Sequence of chain 1.C:
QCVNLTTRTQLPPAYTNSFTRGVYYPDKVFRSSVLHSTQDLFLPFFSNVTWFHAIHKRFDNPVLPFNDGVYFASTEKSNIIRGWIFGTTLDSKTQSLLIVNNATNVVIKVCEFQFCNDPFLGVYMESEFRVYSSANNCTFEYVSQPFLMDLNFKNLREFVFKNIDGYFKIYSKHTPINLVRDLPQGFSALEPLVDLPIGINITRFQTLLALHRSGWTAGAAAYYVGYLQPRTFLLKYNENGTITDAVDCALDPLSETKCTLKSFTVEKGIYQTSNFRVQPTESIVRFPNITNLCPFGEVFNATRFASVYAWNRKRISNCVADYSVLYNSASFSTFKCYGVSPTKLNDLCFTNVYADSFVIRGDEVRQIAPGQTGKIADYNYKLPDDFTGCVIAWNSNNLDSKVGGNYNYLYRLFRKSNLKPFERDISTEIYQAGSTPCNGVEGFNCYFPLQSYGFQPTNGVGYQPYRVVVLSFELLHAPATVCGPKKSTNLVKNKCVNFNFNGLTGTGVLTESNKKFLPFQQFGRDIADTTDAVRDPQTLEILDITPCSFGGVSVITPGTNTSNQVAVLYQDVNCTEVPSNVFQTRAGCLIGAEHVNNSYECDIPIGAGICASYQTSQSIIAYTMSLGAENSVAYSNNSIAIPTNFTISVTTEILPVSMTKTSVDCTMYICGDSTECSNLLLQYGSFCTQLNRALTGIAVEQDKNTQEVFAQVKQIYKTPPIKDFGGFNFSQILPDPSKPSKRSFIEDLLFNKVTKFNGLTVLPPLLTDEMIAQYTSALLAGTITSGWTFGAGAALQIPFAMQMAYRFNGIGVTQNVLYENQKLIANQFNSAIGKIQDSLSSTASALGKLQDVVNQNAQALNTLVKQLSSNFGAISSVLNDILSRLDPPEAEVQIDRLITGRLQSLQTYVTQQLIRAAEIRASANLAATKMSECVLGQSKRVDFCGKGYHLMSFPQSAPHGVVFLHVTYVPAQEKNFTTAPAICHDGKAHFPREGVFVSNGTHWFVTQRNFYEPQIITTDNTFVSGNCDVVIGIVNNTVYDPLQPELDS

Binding-site contacts:
Ligand atom O5 contacts residue ALA706 of chain 1.C at 4.3 Å.
Ligand atom C8 contacts residue GLU1072 of chain 1.C at 3.6 Å.
Ligand atom C5 contacts residue ALA706 of chain 1.C at 3.7 Å (hydrophobic).
Ligand atom C2 contacts residue ASN1074 of chain 1.C at 2.5 Å.
Ligand atom C8 contacts residue ASN1074 of chain 1.C at 4.0 Å.
Ligand atom C1 contacts residue ALA706 of chain 1.C at 4.4 Å (hydrophobic).
Ligand atom N2 contacts residue ASN1074 of chain 1.C at 3.0 Å (h-bond).
Ligand atom C1 contacts residue GLN895 of chain 1.B at 4.4 Å.
Ligand atom C7 contacts residue ASN1074 of chain 1.C at 3.6 Å.
Ligand atom C5 contacts residue ASN1074 of chain 1.C at 3.6 Å.
Ligand atom C8 contacts residue LYS1073 of chain 1.C at 4.2 Å.
Ligand atom O4 contacts residue ALA706 of chain 1.C at 4.5 Å.
Ligand atom O7 contacts residue ASN1074 of chain 1.C at 3.9 Å.
Ligand atom C4 contacts residue ASN1074 of chain 1.C at 4.2 Å.
Ligand atom C4 contacts residue ALA706 of chain 1.C at 4.5 Å (hydrophobic).
Ligand atom O5 contacts residue ASN1074 of chain 1.C at 2.3 Å (h-bond).
Ligand atom C6 contacts residue ALA706 of chain 1.C at 4.4 Å (hydrophobic).
Ligand atom O6 contacts residue ALA706 of chain 1.C at 4.2 Å.
Ligand atom C3 contacts residue ASN1074 of chain 1.C at 3.8 Å.
Ligand atom C1 contacts residue ASN1074 of chain 1.C at 1.4 Å.

This small molecule binds to this protein.
Small molecule (SMILES): CC(=O)N[C@@H]1[C@@H](O)[C@H](O)[C@@H](CO)O[C@H]1O

Sequence of chain 1.B:
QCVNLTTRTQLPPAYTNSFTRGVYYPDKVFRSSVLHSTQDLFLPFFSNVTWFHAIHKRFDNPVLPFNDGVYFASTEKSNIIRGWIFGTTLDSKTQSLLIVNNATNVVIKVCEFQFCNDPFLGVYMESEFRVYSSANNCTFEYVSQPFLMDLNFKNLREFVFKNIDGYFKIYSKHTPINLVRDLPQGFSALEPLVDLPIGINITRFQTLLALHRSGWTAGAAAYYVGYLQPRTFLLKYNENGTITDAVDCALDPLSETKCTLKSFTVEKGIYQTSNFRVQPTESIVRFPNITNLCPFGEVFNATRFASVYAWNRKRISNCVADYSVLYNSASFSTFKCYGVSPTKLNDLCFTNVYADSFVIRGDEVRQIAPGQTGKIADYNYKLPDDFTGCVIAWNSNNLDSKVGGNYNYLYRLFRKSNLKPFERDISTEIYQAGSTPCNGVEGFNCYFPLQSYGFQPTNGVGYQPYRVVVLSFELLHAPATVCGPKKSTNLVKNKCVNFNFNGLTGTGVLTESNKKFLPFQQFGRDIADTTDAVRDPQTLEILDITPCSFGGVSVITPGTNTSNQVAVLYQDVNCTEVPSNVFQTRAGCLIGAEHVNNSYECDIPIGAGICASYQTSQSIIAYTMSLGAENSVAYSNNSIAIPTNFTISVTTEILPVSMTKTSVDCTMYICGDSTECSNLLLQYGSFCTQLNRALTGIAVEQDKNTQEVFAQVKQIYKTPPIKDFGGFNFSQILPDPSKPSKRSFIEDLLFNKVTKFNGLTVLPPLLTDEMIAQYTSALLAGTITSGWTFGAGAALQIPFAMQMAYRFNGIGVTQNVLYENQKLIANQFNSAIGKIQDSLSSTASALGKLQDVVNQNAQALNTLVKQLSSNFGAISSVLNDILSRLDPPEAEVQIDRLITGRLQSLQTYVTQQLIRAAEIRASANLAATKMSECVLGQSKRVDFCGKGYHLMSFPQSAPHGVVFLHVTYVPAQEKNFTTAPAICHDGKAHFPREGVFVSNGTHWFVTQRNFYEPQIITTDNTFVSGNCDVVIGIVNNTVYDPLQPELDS